Binding-site contacts:
Ligand atom CAN contacts residue THR101 of chain 1.B at 3.2 Å.
Ligand atom CAO contacts residue ARG113 of chain 1.B at 3.8 Å.
Ligand atom CAB contacts residue GLU70 of chain 1.B at 3.4 Å.
Ligand atom CAT contacts residue THR172 of chain 1.D at 3.6 Å.
Ligand atom OAE contacts residue THR101 of chain 1.B at 3.4 Å (h-bond).
Ligand atom NAR contacts residue THR101 of chain 1.B at 3.4 Å (h-bond).
Ligand atom CAC contacts residue ILE167 of chain 1.D at 3.9 Å (hydrophobic).
Ligand atom NAR contacts residue ALA173 of chain 1.D at 3.8 Å.
Ligand atom CAT contacts residue GLY116 of chain 1.B at 3.9 Å.
Ligand atom CAK contacts residue THR172 of chain 1.D at 3.8 Å.
Ligand atom CAA contacts residue THR172 of chain 1.D at 3.6 Å.
Ligand atom CAJ contacts residue TYR240 of chain 1.D at 3.6 Å (hydrophobic).
Ligand atom CAN contacts residue ILE117 of chain 1.B at 3.3 Å (hydrophobic).
Ligand atom CAO contacts residue THR172 of chain 1.D at 3.2 Å.
Ligand atom CAL contacts residue THR206 of chain 1.D at 3.9 Å.
Ligand atom OAD contacts residue ILE167 of chain 1.D at 3.7 Å.
Ligand atom CAA contacts residue LEU171 of chain 1.D at 3.9 Å (hydrophobic).
Ligand atom CAU contacts residue ARG113 of chain 1.B at 3.6 Å.
Ligand atom CAC contacts residue VAL156 of chain 1.D at 3.9 Å (hydrophobic).
Ligand atom CAY contacts residue TYR240 of chain 1.D at 3.6 Å (hydrophobic).
Ligand atom CAJ contacts residue LEU171 of chain 1.D at 3.6 Å (hydrophobic).
Ligand atom CAO contacts residue ILE167 of chain 1.D at 3.7 Å (hydrophobic).
Ligand atom CAB contacts residue PHE71 of chain 1.B at 3.6 Å (hydrophobic).
Ligand atom NAR contacts residue ILE117 of chain 1.B at 3.9 Å.
Ligand atom OAE contacts residue ARG113 of chain 1.B at 2.8 Å (salt-bridge).
Ligand atom OAG contacts residue ALA173 of chain 1.D at 3.9 Å.
Ligand atom OAD contacts residue GLY116 of chain 1.B at 3.6 Å.
Ligand atom OAD contacts residue ARG113 of chain 1.B at 3.2 Å (salt-bridge).
Ligand atom CAL contacts residue TYR240 of chain 1.D at 3.9 Å (hydrophobic).
Ligand atom NAQ contacts residue THR172 of chain 1.D at 3.0 Å (h-bond).
Ligand atom CAM contacts residue LEU171 of chain 1.D at 3.8 Å (hydrophobic).
Ligand atom CAA contacts residue GLU202 of chain 1.D at 3.7 Å.
Ligand atom OAE contacts residue SER102 of chain 1.B at 2.9 Å (h-bond).
Ligand atom CAM contacts residue TYR240 of chain 1.D at 3.4 Å (hydrophobic).
Ligand atom CAK contacts residue GLU202 of chain 1.D at 3.4 Å.
Ligand atom CAU contacts residue THR101 of chain 1.B at 3.5 Å.
Ligand atom NAR contacts residue ARG113 of chain 1.B at 3.9 Å.
Ligand atom CAN contacts residue ARG113 of chain 1.B at 3.3 Å.
Ligand atom CAT contacts residue ARG113 of chain 1.B at 3.9 Å.
Ligand atom OAG contacts residue GLY100 of chain 1.B at 3.6 Å.

The small molecule below binds the protein below.
Small molecule (SMILES): CCCCCCCNC(=O)CCNC(=O)[C@H](O)C(C)(C)COP(=O)(O)O

Sequence of chain 1.D:
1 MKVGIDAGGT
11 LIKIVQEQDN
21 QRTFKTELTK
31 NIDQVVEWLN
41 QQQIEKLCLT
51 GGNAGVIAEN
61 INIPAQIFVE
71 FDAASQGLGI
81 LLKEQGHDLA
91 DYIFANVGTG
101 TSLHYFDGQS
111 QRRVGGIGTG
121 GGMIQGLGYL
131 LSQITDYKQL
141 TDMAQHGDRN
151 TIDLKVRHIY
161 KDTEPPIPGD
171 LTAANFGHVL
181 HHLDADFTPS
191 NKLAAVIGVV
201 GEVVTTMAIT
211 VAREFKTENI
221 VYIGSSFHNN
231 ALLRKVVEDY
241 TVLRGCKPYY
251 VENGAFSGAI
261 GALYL

Sequence of chain 1.B:
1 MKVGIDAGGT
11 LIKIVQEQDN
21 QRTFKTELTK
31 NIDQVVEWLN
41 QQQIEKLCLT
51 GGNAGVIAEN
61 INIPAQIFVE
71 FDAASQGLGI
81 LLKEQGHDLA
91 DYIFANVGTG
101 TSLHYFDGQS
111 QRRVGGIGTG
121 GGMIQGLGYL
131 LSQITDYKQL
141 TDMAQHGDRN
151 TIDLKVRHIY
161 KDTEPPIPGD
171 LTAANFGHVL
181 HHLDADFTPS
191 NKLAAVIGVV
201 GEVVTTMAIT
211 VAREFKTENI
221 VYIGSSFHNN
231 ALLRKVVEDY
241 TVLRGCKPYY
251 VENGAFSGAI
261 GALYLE